A protein and the small-molecule ligand that binds it are described below.
Small molecule (SMILES): CC(C)[C@H](NC(=O)[C@@H]1CCCN1C=O)C(=O)N[C@@H](Cc1ccc(O)cc1)C(=O)N[C@H](C(=O)N[C@@H](CCC(N)=O)C(=O)N[C@@H](C)[PH](=O)O)C(C)(C)C

Binding-site contacts:
Ligand atom O contacts residue SER115 of chain 1.A at 3.1 Å (h-bond).
Ligand atom O contacts residue LEU113 of chain 1.A at 3.6 Å.
Ligand atom O contacts residue ARG140 of chain 1.A at 2.9 Å (salt-bridge).
Ligand atom CA contacts residue SER115 of chain 1.A at 3.7 Å.
Ligand atom CB contacts residue ARG141 of chain 1.A at 3.1 Å.
Ligand atom CZ contacts residue PRO128 of chain 1.A at 3.3 Å (hydrophobic).
Ligand atom CG3 contacts residue SER115 of chain 1.A at 3.1 Å.
Ligand atom CA contacts residue SER112 of chain 1.A at 2.6 Å.
Ligand atom CB contacts residue SER115 of chain 1.A at 3.6 Å.
Ligand atom CB contacts residue ILE116 of chain 1.A at 3.8 Å (hydrophobic).
Ligand atom C contacts residue SER115 of chain 1.A at 3.5 Å.
Ligand atom CG3 contacts residue GLU20 of chain 1.A at 3.7 Å.
Ligand atom CE2 contacts residue ILE116 of chain 1.A at 3.6 Å (hydrophobic).
Ligand atom CA contacts residue SER115 of chain 1.A at 3.3 Å.
Ligand atom P contacts residue SER112 of chain 1.A at 1.6 Å.
Ligand atom O contacts residue HIS117 of chain 1.A at 2.9 Å (h-bond).
Ligand atom CG1 contacts residue GLU20 of chain 1.A at 3.7 Å.
Ligand atom O1A contacts residue SER112 of chain 1.A at 2.4 Å (h-bond).
Ligand atom CD2 contacts residue ILE116 of chain 1.A at 3.3 Å (hydrophobic).
Ligand atom O contacts residue ILE116 of chain 1.A at 3.6 Å.
Ligand atom O1B contacts residue ARG140 of chain 1.A at 2.6 Å (salt-bridge).
Ligand atom CD contacts residue HIS44 of chain 1.A at 3.7 Å.
Ligand atom O1A contacts residue HIS44 of chain 1.A at 2.8 Å (h-bond).
Ligand atom N contacts residue SER115 of chain 1.A at 2.7 Å (h-bond).
Ligand atom O1B contacts residue GLY139 of chain 1.A at 3.1 Å.
Ligand atom OH contacts residue PRO128 of chain 1.A at 2.6 Å (h-bond).
Ligand atom CG contacts residue SER114 of chain 1.A at 3.7 Å.
Ligand atom OE1 contacts residue HIS44 of chain 1.A at 3.4 Å.
Ligand atom CB contacts residue GLU120 of chain 1.A at 3.5 Å.
Ligand atom CD2 contacts residue SER115 of chain 1.A at 3.3 Å.
Ligand atom N contacts residue HIS44 of chain 1.A at 3.7 Å.
Ligand atom O1B contacts residue SER112 of chain 1.A at 2.6 Å (h-bond).
Ligand atom C contacts residue LEU113 of chain 1.A at 3.8 Å (hydrophobic).
Ligand atom N contacts residue LEU113 of chain 1.A at 2.8 Å (h-bond).
Ligand atom CA contacts residue LEU113 of chain 1.A at 3.6 Å (hydrophobic).
Ligand atom CE2 contacts residue PRO128 of chain 1.A at 3.3 Å (hydrophobic).
Ligand atom CB contacts residue SER112 of chain 1.A at 3.1 Å.
Ligand atom N contacts residue SER112 of chain 1.A at 2.8 Å (h-bond).
Ligand atom O contacts residue SER114 of chain 1.A at 3.4 Å.
Ligand atom CB contacts residue LEU113 of chain 1.A at 3.5 Å (hydrophobic).

Sequence of chain 1.A:
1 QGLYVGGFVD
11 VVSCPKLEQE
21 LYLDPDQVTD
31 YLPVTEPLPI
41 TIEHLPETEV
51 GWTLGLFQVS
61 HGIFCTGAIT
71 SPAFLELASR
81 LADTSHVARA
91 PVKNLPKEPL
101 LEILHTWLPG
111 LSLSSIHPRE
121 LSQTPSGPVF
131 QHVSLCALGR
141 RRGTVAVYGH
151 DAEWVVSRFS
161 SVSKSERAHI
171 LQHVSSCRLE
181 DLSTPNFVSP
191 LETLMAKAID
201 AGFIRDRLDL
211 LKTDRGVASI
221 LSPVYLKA